Sequence of chain 2.A:
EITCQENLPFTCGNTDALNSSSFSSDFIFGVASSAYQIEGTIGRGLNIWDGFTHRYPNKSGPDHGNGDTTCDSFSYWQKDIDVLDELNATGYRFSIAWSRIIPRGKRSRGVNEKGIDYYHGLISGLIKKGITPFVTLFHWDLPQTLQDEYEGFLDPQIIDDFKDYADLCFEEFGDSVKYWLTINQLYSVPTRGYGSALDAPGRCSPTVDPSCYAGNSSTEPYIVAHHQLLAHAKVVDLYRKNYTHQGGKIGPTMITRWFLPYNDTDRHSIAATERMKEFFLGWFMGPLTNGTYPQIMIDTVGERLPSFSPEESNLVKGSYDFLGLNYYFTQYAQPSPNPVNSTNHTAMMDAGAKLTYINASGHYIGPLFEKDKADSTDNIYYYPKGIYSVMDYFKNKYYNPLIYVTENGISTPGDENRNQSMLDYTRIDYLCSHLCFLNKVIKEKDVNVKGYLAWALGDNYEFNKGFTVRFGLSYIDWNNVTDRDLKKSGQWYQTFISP

Binding-site contacts:
Ligand atom C7 contacts residue ASN263 of chain 2.A at 3.5 Å.
Ligand atom C6 contacts residue ASP266 of chain 2.A at 4.3 Å.
Ligand atom C6 contacts residue THR265 of chain 2.A at 4.1 Å.
Ligand atom O5 contacts residue ASP266 of chain 2.A at 3.6 Å.
Ligand atom C8 contacts residue ALA360 of chain 2.A at 3.6 Å (hydrophobic).
Ligand atom C3 contacts residue ASN263 of chain 2.A at 3.9 Å.
Ligand atom C1 contacts residue THR265 of chain 2.A at 3.8 Å.
Ligand atom O5 contacts residue ASN263 of chain 2.A at 2.4 Å (h-bond).
Ligand atom O7 contacts residue ALA360 of chain 2.A at 3.6 Å.
Ligand atom C7 contacts residue ALA360 of chain 2.A at 3.8 Å (hydrophobic).
Ligand atom O7 contacts residue ASN263 of chain 2.A at 3.7 Å.
Ligand atom C1 contacts residue ASP266 of chain 2.A at 4.4 Å.
Ligand atom C4 contacts residue ASN263 of chain 2.A at 4.2 Å.
Ligand atom C8 contacts residue SER361 of chain 2.A at 3.9 Å.
Ligand atom N2 contacts residue ASN263 of chain 2.A at 3.0 Å (h-bond).
Ligand atom C5 contacts residue ASN263 of chain 2.A at 3.7 Å.
Ligand atom O6 contacts residue ASP266 of chain 2.A at 4.2 Å.
Ligand atom C2 contacts residue ASN263 of chain 2.A at 2.5 Å.
Ligand atom C1 contacts residue ASN263 of chain 2.A at 1.6 Å.
Ligand atom C5 contacts residue THR265 of chain 2.A at 4.0 Å.
Ligand atom O5 contacts residue THR265 of chain 2.A at 4.0 Å.

This small molecule binds to this protein.
Small molecule (SMILES): CC(=O)N[C@H]1[C@H](O[C@H]2[C@H](O[C@@H]3O[C@@H](C)[C@@H](O)[C@@H](O)[C@@H]3O)[C@@H](NC(C)=O)CO[C@@H]2CO)O[C@H](CO)[C@@H](O[C@@H]2O[C@H](CO)[C@@H](O)[C@H](O)[C@@H]2O[C@@H]2OC[C@@H](O)[C@H](O)[C@H]2O)[C@@H]1O